This small molecule binds to this protein.
Small molecule (SMILES): N[C@@H](CC(=O)O)C(=O)O

Sequence of chain 2.B:
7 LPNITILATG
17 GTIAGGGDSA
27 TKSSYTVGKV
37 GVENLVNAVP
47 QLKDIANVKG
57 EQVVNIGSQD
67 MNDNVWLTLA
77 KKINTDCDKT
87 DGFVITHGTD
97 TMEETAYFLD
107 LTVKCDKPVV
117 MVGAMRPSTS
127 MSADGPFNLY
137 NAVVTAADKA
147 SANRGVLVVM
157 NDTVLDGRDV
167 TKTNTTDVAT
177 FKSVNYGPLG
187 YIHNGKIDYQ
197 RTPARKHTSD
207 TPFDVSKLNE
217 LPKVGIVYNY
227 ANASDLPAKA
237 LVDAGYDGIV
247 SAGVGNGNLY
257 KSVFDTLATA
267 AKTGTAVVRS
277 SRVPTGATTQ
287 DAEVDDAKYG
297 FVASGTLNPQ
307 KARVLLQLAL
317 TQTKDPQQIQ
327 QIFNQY

Binding-site contacts:
Ligand atom C contacts residue THR95 of chain 2.B at 4.0 Å.
Ligand atom OD1 contacts residue ALA120 of chain 2.B at 4.1 Å.
Ligand atom CA contacts residue VAL33 of chain 2.B at 3.7 Å (hydrophobic).
Ligand atom OXT contacts residue THR95 of chain 2.B at 3.5 Å (h-bond).
Ligand atom N contacts residue ASN254 of chain 2.A at 3.6 Å (h-bond).
Ligand atom CA contacts residue GLN65 of chain 2.B at 3.7 Å.
Ligand atom N contacts residue VAL33 of chain 2.B at 3.7 Å.
Ligand atom CA contacts residue THR18 of chain 2.B at 3.4 Å.
Ligand atom O contacts residue THR18 of chain 2.B at 4.1 Å.
Ligand atom N contacts residue ASP96 of chain 2.B at 3.1 Å (salt-bridge).
Ligand atom OXT contacts residue GLY94 of chain 2.B at 3.4 Å.
Ligand atom C contacts residue ASP96 of chain 2.B at 3.9 Å.
Ligand atom O contacts residue GLN65 of chain 2.B at 3.5 Å (h-bond).
Ligand atom OD2 contacts residue THR95 of chain 2.B at 2.3 Å (h-bond).
Ligand atom C contacts residue SER64 of chain 2.B at 3.3 Å.
Ligand atom OD2 contacts residue ALA120 of chain 2.B at 3.4 Å (h-bond).
Ligand atom C contacts residue GLN65 of chain 2.B at 3.4 Å.
Ligand atom O contacts residue GLY94 of chain 2.B at 3.3 Å.
Ligand atom OD1 contacts residue THR95 of chain 2.B at 3.0 Å (h-bond).
Ligand atom CB contacts residue ASP96 of chain 2.B at 3.2 Å.
Ligand atom CG contacts residue THR18 of chain 2.B at 2.9 Å.
Ligand atom CG contacts residue THR95 of chain 2.B at 2.9 Å.
Ligand atom O contacts residue SER64 of chain 2.B at 2.6 Å (h-bond).
Ligand atom CB contacts residue THR95 of chain 2.B at 3.6 Å.
Ligand atom CA contacts residue ASP96 of chain 2.B at 3.7 Å.
Ligand atom CA contacts residue GLU289 of chain 2.A at 3.5 Å.
Ligand atom N contacts residue GLU289 of chain 2.A at 2.5 Å (salt-bridge).
Ligand atom CB contacts residue GLU289 of chain 2.A at 3.8 Å.
Ligand atom OD1 contacts residue GLY94 of chain 2.B at 3.2 Å.
Ligand atom OXT contacts residue SER64 of chain 2.B at 2.4 Å (h-bond).
Ligand atom C contacts residue GLY94 of chain 2.B at 3.5 Å.
Ligand atom O contacts residue GLY17 of chain 2.B at 3.4 Å.
Ligand atom OXT contacts residue ASP96 of chain 2.B at 3.1 Å (salt-bridge).
Ligand atom O contacts residue GLY63 of chain 2.B at 3.2 Å.
Ligand atom OD1 contacts residue THR18 of chain 2.B at 2.9 Å (h-bond).
Ligand atom OD1 contacts residue GLY17 of chain 2.B at 3.8 Å.
Ligand atom N contacts residue GLN65 of chain 2.B at 2.9 Å (h-bond).
Ligand atom OXT contacts residue GLN65 of chain 2.B at 3.7 Å.
Ligand atom OD2 contacts residue THR18 of chain 2.B at 3.3 Å (h-bond).
Ligand atom CB contacts residue THR18 of chain 2.B at 3.3 Å.

Sequence of chain 2.A:
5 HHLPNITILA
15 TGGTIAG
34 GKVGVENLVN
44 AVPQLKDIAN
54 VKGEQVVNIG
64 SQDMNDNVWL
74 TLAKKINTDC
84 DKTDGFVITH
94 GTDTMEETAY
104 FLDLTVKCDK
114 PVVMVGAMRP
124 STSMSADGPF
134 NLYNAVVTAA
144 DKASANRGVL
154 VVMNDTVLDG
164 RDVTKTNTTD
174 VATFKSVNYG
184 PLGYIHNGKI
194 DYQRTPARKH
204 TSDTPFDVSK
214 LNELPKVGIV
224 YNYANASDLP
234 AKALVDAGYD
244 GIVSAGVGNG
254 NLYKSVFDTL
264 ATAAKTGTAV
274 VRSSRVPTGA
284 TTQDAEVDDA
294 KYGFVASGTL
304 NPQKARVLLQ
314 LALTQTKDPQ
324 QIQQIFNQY